Sequence of chain 44.D:
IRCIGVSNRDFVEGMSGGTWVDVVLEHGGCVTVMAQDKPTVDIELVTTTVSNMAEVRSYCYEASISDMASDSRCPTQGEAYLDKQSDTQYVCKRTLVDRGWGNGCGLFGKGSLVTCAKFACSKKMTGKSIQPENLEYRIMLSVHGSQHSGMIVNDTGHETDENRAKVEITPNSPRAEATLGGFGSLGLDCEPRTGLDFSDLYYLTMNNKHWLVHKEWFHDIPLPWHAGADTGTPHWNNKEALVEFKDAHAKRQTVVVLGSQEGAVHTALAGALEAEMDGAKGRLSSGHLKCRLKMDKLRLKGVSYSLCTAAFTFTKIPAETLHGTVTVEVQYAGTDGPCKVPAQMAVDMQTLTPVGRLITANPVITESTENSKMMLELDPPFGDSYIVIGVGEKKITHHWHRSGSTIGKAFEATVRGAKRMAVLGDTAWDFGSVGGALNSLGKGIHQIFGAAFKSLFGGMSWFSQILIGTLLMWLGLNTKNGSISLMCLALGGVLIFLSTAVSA

Binding-site contacts:
Ligand atom O3 contacts residue HIS148 of chain 44.D at 3.7 Å.
Ligand atom C7 contacts residue ASN154 of chain 44.D at 3.2 Å.
Ligand atom C6 contacts residue GLY157 of chain 44.D at 3.9 Å.
Ligand atom O5 contacts residue ASN154 of chain 44.D at 2.4 Å (h-bond).
Ligand atom O7 contacts residue SER149 of chain 44.D at 3.4 Å (h-bond).
Ligand atom C3 contacts residue HIS158 of chain 44.D at 4.4 Å.
Ligand atom C8 contacts residue ASN154 of chain 44.D at 3.1 Å.
Ligand atom C5 contacts residue ASN154 of chain 44.D at 3.7 Å.
Ligand atom C8 contacts residue VAL153 of chain 44.D at 3.2 Å (hydrophobic).
Ligand atom C2 contacts residue HIS158 of chain 44.D at 3.7 Å.
Ligand atom O6 contacts residue ASN154 of chain 44.D at 4.2 Å.
Ligand atom C4 contacts residue ASN154 of chain 44.D at 4.3 Å.
Ligand atom C7 contacts residue VAL153 of chain 44.D at 3.6 Å (hydrophobic).
Ligand atom C4 contacts residue HIS158 of chain 44.D at 4.1 Å.
Ligand atom C3 contacts residue ASN154 of chain 44.D at 3.8 Å.
Ligand atom O7 contacts residue ASN154 of chain 44.D at 4.2 Å.
Ligand atom C1 contacts residue ASN154 of chain 44.D at 1.4 Å.
Ligand atom C2 contacts residue ASN154 of chain 44.D at 2.5 Å.
Ligand atom O6 contacts residue GLY157 of chain 44.D at 3.1 Å.
Ligand atom O7 contacts residue GLY150 of chain 44.D at 3.4 Å.
Ligand atom C7 contacts residue SER149 of chain 44.D at 4.4 Å.
Ligand atom N2 contacts residue ASN154 of chain 44.D at 2.8 Å (h-bond).
Ligand atom O6 contacts residue HIS158 of chain 44.D at 4.2 Å.
Ligand atom C1 contacts residue HIS158 of chain 44.D at 3.9 Å.
Ligand atom C6 contacts residue HIS158 of chain 44.D at 4.3 Å.
Ligand atom C5 contacts residue HIS158 of chain 44.D at 4.2 Å.
Ligand atom O5 contacts residue HIS158 of chain 44.D at 3.5 Å.
Ligand atom O7 contacts residue VAL153 of chain 44.D at 3.3 Å.

A small-molecule ligand and the protein it binds are described below.
Small molecule (SMILES): CC(=O)N[C@@H]1[C@@H](O)[C@H](O)[C@@H](CO)O[C@H]1O